Binding-site contacts:
Ligand atom C1 contacts residue ASN262 of chain 1.A at 1.4 Å.
Ligand atom C2 contacts residue ASN262 of chain 1.A at 2.4 Å.
Ligand atom O5 contacts residue ASN262 of chain 1.A at 2.4 Å (h-bond).
Ligand atom C1 contacts residue THR264 of chain 1.A at 4.2 Å.
Ligand atom N2 contacts residue ASN262 of chain 1.A at 2.9 Å (h-bond).
Ligand atom O5 contacts residue THR264 of chain 1.A at 3.0 Å (h-bond).
Ligand atom O6 contacts residue VAL271 of chain 1.A at 3.5 Å.
Ligand atom O6 contacts residue THR264 of chain 1.A at 3.4 Å (h-bond).
Ligand atom C7 contacts residue ASN262 of chain 1.A at 3.2 Å.
Ligand atom C5 contacts residue ASN262 of chain 1.A at 3.7 Å.
Ligand atom C6 contacts residue VAL271 of chain 1.A at 4.2 Å (hydrophobic).
Ligand atom O5 contacts residue ILE263 of chain 1.A at 4.2 Å.
Ligand atom C4 contacts residue ASN262 of chain 1.A at 4.2 Å.
Ligand atom C6 contacts residue VAL274 of chain 1.A at 3.9 Å (hydrophobic).
Ligand atom O7 contacts residue ASN262 of chain 1.A at 3.2 Å (h-bond).
Ligand atom C5 contacts residue THR264 of chain 1.A at 3.9 Å.
Ligand atom C8 contacts residue ASN262 of chain 1.A at 4.4 Å.
Ligand atom C5 contacts residue VAL274 of chain 1.A at 4.1 Å (hydrophobic).
Ligand atom C3 contacts residue ASN262 of chain 1.A at 3.8 Å.
Ligand atom C6 contacts residue THR264 of chain 1.A at 3.4 Å.

The protein below binds the small molecule below.
Small molecule (SMILES): CC(=O)N[C@@H]1[C@@H](O)[C@H](O)[C@@H](CO)O[C@H]1O

Sequence of chain 1.A:
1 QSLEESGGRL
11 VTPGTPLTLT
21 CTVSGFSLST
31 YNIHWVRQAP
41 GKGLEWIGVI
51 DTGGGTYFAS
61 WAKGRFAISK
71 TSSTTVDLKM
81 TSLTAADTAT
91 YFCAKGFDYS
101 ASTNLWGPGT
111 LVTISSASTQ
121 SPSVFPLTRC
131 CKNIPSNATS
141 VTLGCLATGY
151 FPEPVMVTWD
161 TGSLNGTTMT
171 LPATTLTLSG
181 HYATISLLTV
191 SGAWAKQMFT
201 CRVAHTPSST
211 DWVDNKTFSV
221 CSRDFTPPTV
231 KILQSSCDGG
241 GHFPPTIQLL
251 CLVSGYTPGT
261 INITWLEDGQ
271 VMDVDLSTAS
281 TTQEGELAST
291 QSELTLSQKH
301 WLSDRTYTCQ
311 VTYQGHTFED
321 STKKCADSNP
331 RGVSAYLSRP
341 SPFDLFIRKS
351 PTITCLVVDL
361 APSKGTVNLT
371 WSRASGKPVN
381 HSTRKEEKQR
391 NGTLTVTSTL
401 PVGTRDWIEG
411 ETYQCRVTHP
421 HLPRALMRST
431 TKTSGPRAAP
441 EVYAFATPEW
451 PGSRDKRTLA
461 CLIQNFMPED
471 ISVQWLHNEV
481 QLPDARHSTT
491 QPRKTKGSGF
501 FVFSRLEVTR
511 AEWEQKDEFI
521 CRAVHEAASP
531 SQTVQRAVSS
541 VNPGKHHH